This protein binds this small molecule.
Small molecule (SMILES): CC(=O)N[C@H]1[C@H](O[C@H]2[C@H](O)[C@@H](NC(C)=O)CO[C@@H]2CO)O[C@H](CO)[C@@H](O)[C@@H]1O

Sequence of chain 1.D:
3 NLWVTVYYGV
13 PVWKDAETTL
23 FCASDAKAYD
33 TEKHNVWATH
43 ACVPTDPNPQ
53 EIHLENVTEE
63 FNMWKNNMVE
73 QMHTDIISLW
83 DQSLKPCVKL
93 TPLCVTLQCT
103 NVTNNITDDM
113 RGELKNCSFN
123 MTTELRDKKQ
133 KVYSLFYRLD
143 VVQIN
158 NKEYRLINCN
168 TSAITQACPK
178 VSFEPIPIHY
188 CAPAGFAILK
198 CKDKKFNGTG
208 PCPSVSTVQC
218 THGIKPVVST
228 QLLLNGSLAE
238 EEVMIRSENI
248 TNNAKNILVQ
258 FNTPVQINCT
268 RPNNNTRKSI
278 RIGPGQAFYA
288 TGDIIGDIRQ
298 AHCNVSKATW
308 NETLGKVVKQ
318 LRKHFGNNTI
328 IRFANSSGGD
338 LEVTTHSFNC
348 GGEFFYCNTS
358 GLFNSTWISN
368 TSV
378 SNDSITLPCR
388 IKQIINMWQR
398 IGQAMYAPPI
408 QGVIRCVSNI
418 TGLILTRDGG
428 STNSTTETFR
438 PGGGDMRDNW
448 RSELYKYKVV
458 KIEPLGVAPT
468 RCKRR

Binding-site contacts:
Ligand atom O6 contacts residue ASP110 of chain 1.D at 4.0 Å.
Ligand atom C4 contacts residue ASN107 of chain 1.D at 4.3 Å.
Ligand atom C7 contacts residue THR105 of chain 1.D at 4.3 Å.
Ligand atom N2 contacts residue ASN107 of chain 1.D at 3.0 Å (h-bond).
Ligand atom C5 contacts residue NAG1 of chain 1.W at 3.9 Å.
Ligand atom C1 contacts residue NAG1 of chain 1.W at 3.9 Å.
Ligand atom O5 contacts residue ASN107 of chain 1.D at 2.5 Å (h-bond).
Ligand atom C5 contacts residue ASP110 of chain 1.D at 4.4 Å.
Ligand atom C6 contacts residue ASP110 of chain 1.D at 3.8 Å.
Ligand atom O7 contacts residue ASN107 of chain 1.D at 3.5 Å (h-bond).
Ligand atom C6 contacts residue NAG1 of chain 1.W at 3.6 Å.
Ligand atom C7 contacts residue ASN107 of chain 1.D at 3.5 Å.
Ligand atom C3 contacts residue ASN107 of chain 1.D at 3.9 Å.
Ligand atom C5 contacts residue ASN107 of chain 1.D at 3.6 Å.
Ligand atom C2 contacts residue ASN107 of chain 1.D at 2.6 Å.
Ligand atom O5 contacts residue NAG1 of chain 1.W at 2.9 Å (h-bond).
Ligand atom C1 contacts residue ASN107 of chain 1.D at 1.5 Å.
Ligand atom C8 contacts residue THR105 of chain 1.D at 3.5 Å.
Ligand atom O5 contacts residue ASP110 of chain 1.D at 4.0 Å.
Ligand atom O6 contacts residue NAG1 of chain 1.W at 2.9 Å (h-bond).